Binding-site contacts:
Ligand atom C8 contacts residue HIS254 of chain 1.C at 3.5 Å.
Ligand atom C7 contacts residue ASN234 of chain 1.C at 3.7 Å.
Ligand atom C3 contacts residue ASN234 of chain 1.C at 3.9 Å.
Ligand atom O7 contacts residue ASN234 of chain 1.C at 3.8 Å.
Ligand atom C2 contacts residue ASN234 of chain 1.C at 2.6 Å.
Ligand atom O7 contacts residue HIS254 of chain 1.C at 4.3 Å.
Ligand atom O6 contacts residue ASN234 of chain 1.C at 3.4 Å (h-bond).
Ligand atom N2 contacts residue ASN234 of chain 1.C at 3.2 Å (h-bond).
Ligand atom C6 contacts residue ASN234 of chain 1.C at 3.4 Å.
Ligand atom O5 contacts residue ASN234 of chain 1.C at 2.0 Å (h-bond).
Ligand atom C4 contacts residue ASN234 of chain 1.C at 4.3 Å.
Ligand atom C1 contacts residue ASN234 of chain 1.C at 1.5 Å.
Ligand atom C5 contacts residue ASN234 of chain 1.C at 3.1 Å.
Ligand atom O7 contacts residue THR255 of chain 1.C at 3.7 Å.
Ligand atom C7 contacts residue HIS254 of chain 1.C at 4.4 Å.

Sequence of chain 1.C:
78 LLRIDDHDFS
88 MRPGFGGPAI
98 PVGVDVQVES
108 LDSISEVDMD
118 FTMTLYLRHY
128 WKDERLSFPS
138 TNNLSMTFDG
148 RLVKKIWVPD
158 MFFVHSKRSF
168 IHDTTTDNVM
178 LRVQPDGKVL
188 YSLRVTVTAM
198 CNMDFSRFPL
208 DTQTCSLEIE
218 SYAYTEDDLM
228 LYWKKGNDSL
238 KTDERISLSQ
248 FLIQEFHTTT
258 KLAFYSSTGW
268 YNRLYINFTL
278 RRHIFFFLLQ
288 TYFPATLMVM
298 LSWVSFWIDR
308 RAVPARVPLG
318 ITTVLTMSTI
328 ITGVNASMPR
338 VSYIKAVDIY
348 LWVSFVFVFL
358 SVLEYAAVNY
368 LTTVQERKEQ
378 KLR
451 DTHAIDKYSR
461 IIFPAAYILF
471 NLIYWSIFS

A small-molecule ligand and the protein it binds are described below.
Small molecule (SMILES): CC(=O)N[C@@H]1[C@@H](O)[C@H](O)[C@@H](CO)O[C@H]1O